Binding-site contacts:
Ligand atom O6B contacts residue LYS156 of chain 44.F at 3.3 Å.
Ligand atom C6 contacts residue HIS94 of chain 44.F at 3.9 Å.
Ligand atom OAH contacts residue ASP3 of chain 44.F at 4.0 Å.
Ligand atom C2 contacts residue ALA158 of chain 44.F at 3.7 Å (hydrophobic).
Ligand atom OAH contacts residue ARG157 of chain 44.F at 3.1 Å (salt-bridge).
Ligand atom O4 contacts residue SER93 of chain 44.F at 3.0 Å (h-bond).
Ligand atom OAH contacts residue THR4 of chain 44.F at 3.7 Å.
Ligand atom OBI contacts residue LYS156 of chain 44.F at 4.0 Å.
Ligand atom O6A contacts residue SER93 of chain 44.F at 3.2 Å.
Ligand atom C3 contacts residue LYS156 of chain 44.F at 4.0 Å.
Ligand atom O6B contacts residue HIS94 of chain 44.F at 4.0 Å.
Ligand atom O6A contacts residue HIS94 of chain 44.F at 3.2 Å (h-bond).
Ligand atom O3 contacts residue ALA158 of chain 44.F at 3.0 Å (h-bond).
Ligand atom OAF contacts residue ALA158 of chain 44.F at 3.3 Å.
Ligand atom O5 contacts residue ARG157 of chain 44.F at 3.8 Å.
Ligand atom OAF contacts residue THR4 of chain 44.F at 2.9 Å (h-bond).
Ligand atom O6A contacts residue HIS155 of chain 44.F at 3.8 Å.
Ligand atom C5 contacts residue HIS155 of chain 44.F at 4.0 Å.
Ligand atom C6 contacts residue LEU62 of chain 44.F at 3.5 Å (hydrophobic).
Ligand atom O6A contacts residue LEU62 of chain 44.F at 3.4 Å.
Ligand atom O3 contacts residue ARG157 of chain 44.F at 3.3 Å (salt-bridge).
Ligand atom OAH contacts residue LEU2 of chain 44.F at 2.8 Å (h-bond).
Ligand atom C6 contacts residue HIS155 of chain 44.F at 3.4 Å.
Ligand atom O6B contacts residue ARG157 of chain 44.F at 3.3 Å (salt-bridge).
Ligand atom SAG contacts residue ARG157 of chain 44.F at 3.6 Å (salt-bridge).
Ligand atom O5 contacts residue LYS156 of chain 44.F at 3.4 Å.
Ligand atom O6B contacts residue HIS155 of chain 44.F at 3.3 Å (h-bond).
Ligand atom O5 contacts residue HIS155 of chain 44.F at 3.6 Å.
Ligand atom O5B contacts residue LYS156 of chain 44.F at 3.3 Å.
Ligand atom C3 contacts residue ALA158 of chain 44.F at 4.0 Å (hydrophobic).
Ligand atom O6B contacts residue LEU62 of chain 44.F at 4.0 Å.
Ligand atom C4 contacts residue LYS156 of chain 44.F at 4.0 Å.
Ligand atom OAF contacts residue ARG157 of chain 44.F at 2.8 Å (salt-bridge).
Ligand atom C3 contacts residue ARG157 of chain 44.F at 3.7 Å.
Ligand atom O4 contacts residue LYS156 of chain 44.F at 3.5 Å.
Ligand atom O4 contacts residue HIS155 of chain 44.F at 3.5 Å (h-bond).
Ligand atom C6 contacts residue SER93 of chain 44.F at 4.0 Å.
Ligand atom SAG contacts residue THR4 of chain 44.F at 3.9 Å.
Ligand atom O3 contacts residue LYS156 of chain 44.F at 3.0 Å.
Ligand atom C5 contacts residue LEU62 of chain 44.F at 3.8 Å (hydrophobic).

Sequence of chain 44.F:
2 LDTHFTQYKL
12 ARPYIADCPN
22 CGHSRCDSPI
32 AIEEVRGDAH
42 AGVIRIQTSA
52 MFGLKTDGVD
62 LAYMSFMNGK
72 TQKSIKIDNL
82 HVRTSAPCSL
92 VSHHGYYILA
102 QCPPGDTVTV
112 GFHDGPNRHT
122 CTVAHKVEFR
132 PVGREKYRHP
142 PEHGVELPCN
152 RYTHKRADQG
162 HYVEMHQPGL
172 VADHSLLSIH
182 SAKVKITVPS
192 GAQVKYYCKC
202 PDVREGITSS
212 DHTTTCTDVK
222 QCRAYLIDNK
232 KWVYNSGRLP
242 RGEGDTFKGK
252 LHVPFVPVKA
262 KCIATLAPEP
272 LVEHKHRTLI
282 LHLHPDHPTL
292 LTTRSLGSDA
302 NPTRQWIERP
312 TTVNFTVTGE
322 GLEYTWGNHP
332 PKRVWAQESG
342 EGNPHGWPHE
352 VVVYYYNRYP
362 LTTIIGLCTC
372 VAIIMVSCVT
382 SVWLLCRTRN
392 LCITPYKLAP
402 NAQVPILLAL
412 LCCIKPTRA

A protein and the small-molecule ligand that binds it are described below.
Small molecule (SMILES): O=C(O)[C@@H]1O[C@H](O[C@H]2[C@@H](OS(=O)(=O)O)O[C@@H](O)[C@H](NS(=O)(=O)O)[C@H]2O)[C@@H](OS(=O)(=O)O)[C@H](O)[C@@H]1O